Binding-site contacts:
Ligand atom C1 contacts residue ASN249 of chain 1.D at 3.5 Å.
Ligand atom C8 contacts residue TRP247 of chain 1.D at 3.9 Å (hydrophobic).
Ligand atom N2 contacts residue ASN249 of chain 1.D at 3.8 Å.
Ligand atom O1 contacts residue ASN249 of chain 1.D at 2.2 Å (h-bond).
Ligand atom O5 contacts residue ASN249 of chain 1.D at 4.5 Å.
Ligand atom C7 contacts residue ASN249 of chain 1.D at 3.5 Å.
Ligand atom C2 contacts residue ASN249 of chain 1.D at 4.1 Å.
Ligand atom C8 contacts residue ASN249 of chain 1.D at 4.0 Å.
Ligand atom O7 contacts residue ASN249 of chain 1.D at 3.5 Å (h-bond).

The protein below binds the small molecule below.
Small molecule (SMILES): CC(=O)N[C@@H]1[C@@H](O)[C@H](O)[C@@H](CO)O[C@H]1O

Sequence of chain 1.D:
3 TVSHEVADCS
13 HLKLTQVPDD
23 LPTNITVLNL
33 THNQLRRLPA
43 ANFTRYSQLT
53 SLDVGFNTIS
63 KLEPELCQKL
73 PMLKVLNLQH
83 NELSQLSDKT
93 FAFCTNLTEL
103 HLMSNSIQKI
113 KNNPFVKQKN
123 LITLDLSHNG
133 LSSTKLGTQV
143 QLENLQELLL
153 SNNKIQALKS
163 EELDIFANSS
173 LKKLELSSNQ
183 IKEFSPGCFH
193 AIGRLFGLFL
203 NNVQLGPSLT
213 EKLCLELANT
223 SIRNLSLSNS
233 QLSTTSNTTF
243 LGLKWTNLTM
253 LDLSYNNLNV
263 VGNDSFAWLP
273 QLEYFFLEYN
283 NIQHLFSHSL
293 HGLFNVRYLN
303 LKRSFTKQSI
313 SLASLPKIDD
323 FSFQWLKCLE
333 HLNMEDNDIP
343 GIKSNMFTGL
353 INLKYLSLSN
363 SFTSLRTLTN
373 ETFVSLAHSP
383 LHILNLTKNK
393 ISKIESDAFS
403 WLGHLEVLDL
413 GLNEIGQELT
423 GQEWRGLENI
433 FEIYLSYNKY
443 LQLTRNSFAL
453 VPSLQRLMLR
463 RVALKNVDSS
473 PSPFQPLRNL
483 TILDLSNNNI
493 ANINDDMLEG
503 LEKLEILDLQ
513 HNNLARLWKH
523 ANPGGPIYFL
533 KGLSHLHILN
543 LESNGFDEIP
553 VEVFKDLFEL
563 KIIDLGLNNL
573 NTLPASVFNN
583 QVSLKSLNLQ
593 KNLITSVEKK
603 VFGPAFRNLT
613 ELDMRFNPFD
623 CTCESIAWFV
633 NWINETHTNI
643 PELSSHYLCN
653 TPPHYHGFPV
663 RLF